Binding-site contacts:
Ligand atom C14 contacts residue PHE337 of chain 2.A at 3.8 Å (hydrophobic).
Ligand atom N4 contacts residue THR406 of chain 2.A at 4.4 Å.
Ligand atom F12 contacts residue PHE339 of chain 2.A at 3.3 Å.
Ligand atom C10 contacts residue ASN413 of chain 2.A at 4.1 Å.
Ligand atom N4 contacts residue ALA98 of chain 2.A at 3.9 Å.
Ligand atom N3 contacts residue LEU346 of chain 2.A at 3.6 Å.
Ligand atom C1 contacts residue LYS335 of chain 2.A at 4.1 Å.
Ligand atom C13 contacts residue PHE337 of chain 2.A at 3.7 Å (hydrophobic).
Ligand atom N3 contacts residue ALA98 of chain 2.A at 3.7 Å.
Ligand atom C8 contacts residue VAL412 of chain 2.A at 4.3 Å (hydrophobic).
Ligand atom N4 contacts residue LEU346 of chain 2.A at 4.4 Å.
Ligand atom C1 contacts residue PHE337 of chain 2.A at 3.7 Å (hydrophobic).
Ligand atom C9 contacts residue ASN413 of chain 2.A at 3.6 Å.
Ligand atom C1 contacts residue ALA98 of chain 2.A at 3.3 Å (hydrophobic).
Ligand atom C2 contacts residue ALA98 of chain 2.A at 3.7 Å (hydrophobic).
Ligand atom C6 contacts residue GLY99 of chain 2.A at 4.2 Å.
Ligand atom C2 contacts residue LEU346 of chain 2.A at 3.5 Å (hydrophobic).
Ligand atom C10 contacts residue ALA416 of chain 2.A at 3.5 Å (hydrophobic).
Ligand atom N4 contacts residue GLY99 of chain 2.A at 3.5 Å (h-bond).
Ligand atom C11 contacts residue ALA416 of chain 2.A at 3.7 Å (hydrophobic).
Ligand atom F12 contacts residue ARG417 of chain 2.A at 3.7 Å.
Ligand atom C2 contacts residue GLY99 of chain 2.A at 4.2 Å.
Ligand atom C14 contacts residue PHE297 of chain 2.A at 4.3 Å (hydrophobic).
Ligand atom F12 contacts residue ALA416 of chain 2.A at 3.5 Å.
Ligand atom C9 contacts residue ALA416 of chain 2.A at 4.4 Å (hydrophobic).
Ligand atom C11 contacts residue PHE339 of chain 2.A at 4.4 Å (hydrophobic).
Ligand atom N3 contacts residue GLY99 of chain 2.A at 3.4 Å (h-bond).
Ligand atom N4 contacts residue VAL412 of chain 2.A at 3.9 Å.
Ligand atom C6 contacts residue VAL407 of chain 2.A at 3.7 Å (hydrophobic).
Ligand atom C6 contacts residue ASN413 of chain 2.A at 4.4 Å.
Ligand atom N3 contacts residue THR406 of chain 2.A at 3.9 Å.
Ligand atom C7 contacts residue LEU346 of chain 2.A at 4.2 Å (hydrophobic).
Ligand atom C6 contacts residue VAL412 of chain 2.A at 3.5 Å (hydrophobic).
Ligand atom N4 contacts residue VAL407 of chain 2.A at 2.6 Å (h-bond).
Ligand atom C9 contacts residue VAL412 of chain 2.A at 4.2 Å (hydrophobic).
Ligand atom N3 contacts residue VAL407 of chain 2.A at 3.3 Å (h-bond).
Ligand atom C2 contacts residue VAL412 of chain 2.A at 4.4 Å (hydrophobic).
Ligand atom N3 contacts residue VAL412 of chain 2.A at 4.4 Å.
Ligand atom C1 contacts residue LEU346 of chain 2.A at 3.4 Å (hydrophobic).
Ligand atom C7 contacts residue VAL412 of chain 2.A at 3.9 Å (hydrophobic).

Sequence of chain 2.A:
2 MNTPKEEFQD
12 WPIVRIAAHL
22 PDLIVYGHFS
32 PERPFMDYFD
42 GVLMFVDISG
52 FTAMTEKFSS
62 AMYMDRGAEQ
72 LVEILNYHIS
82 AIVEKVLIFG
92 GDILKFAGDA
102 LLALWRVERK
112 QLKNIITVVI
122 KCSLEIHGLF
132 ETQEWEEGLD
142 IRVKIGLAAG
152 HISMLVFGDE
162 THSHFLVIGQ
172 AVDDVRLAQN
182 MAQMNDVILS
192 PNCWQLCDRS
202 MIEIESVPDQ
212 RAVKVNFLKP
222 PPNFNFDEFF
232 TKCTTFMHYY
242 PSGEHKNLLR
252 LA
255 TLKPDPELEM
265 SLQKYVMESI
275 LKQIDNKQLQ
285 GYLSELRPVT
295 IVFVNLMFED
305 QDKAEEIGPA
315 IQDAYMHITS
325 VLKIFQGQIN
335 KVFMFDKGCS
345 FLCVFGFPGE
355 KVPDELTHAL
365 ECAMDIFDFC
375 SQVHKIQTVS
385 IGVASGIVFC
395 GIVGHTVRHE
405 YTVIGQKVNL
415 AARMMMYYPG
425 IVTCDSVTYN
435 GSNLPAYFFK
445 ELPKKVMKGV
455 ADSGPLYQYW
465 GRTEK

The protein below binds the small molecule below.
Small molecule (SMILES): Cc1n[nH]cc1-c1ccc(F)cc1